Binding-site contacts:
Ligand atom C6 contacts residue TYR27 of chain 2.B at 3.8 Å (hydrophobic).
Ligand atom C2 contacts residue ARG347 of chain 1.B at 4.5 Å.
Ligand atom C1' contacts residue TYR27 of chain 2.B at 3.5 Å (hydrophobic).
Ligand atom C1 contacts residue TYR27 of chain 2.B at 4.1 Å (hydrophobic).
Ligand atom C1' contacts residue ARG347 of chain 1.B at 2.9 Å.
Ligand atom O4 contacts residue TYR177 of chain 2.B at 3.4 Å.
Ligand atom C5 contacts residue CYS25 of chain 2.B at 4.3 Å (hydrophobic).
Ligand atom C6 contacts residue FMN1 of chain 2.G at 3.7 Å.
Ligand atom C1 contacts residue ARG347 of chain 1.B at 4.2 Å.
Ligand atom O4 contacts residue FMN1 of chain 2.G at 3.0 Å.
Ligand atom C4 contacts residue TYR177 of chain 2.B at 3.7 Å (hydrophobic).
Ligand atom C6 contacts residue CYS25 of chain 2.B at 4.1 Å (hydrophobic).
Ligand atom O1' contacts residue FMN1 of chain 2.G at 3.3 Å.
Ligand atom O1' contacts residue TYR27 of chain 2.B at 2.8 Å (h-bond).
Ligand atom C3 contacts residue TYR177 of chain 2.B at 4.4 Å (hydrophobic).
Ligand atom C4 contacts residue FMN1 of chain 2.G at 3.3 Å.
Ligand atom C6 contacts residue TYR177 of chain 2.B at 3.6 Å (hydrophobic).
Ligand atom C5 contacts residue ILE67 of chain 2.B at 3.5 Å (hydrophobic).
Ligand atom O1' contacts residue CYS25 of chain 2.B at 4.2 Å.
Ligand atom C5 contacts residue FMN1 of chain 2.G at 3.6 Å.
Ligand atom C6 contacts residue ILE67 of chain 2.B at 3.5 Å (hydrophobic).
Ligand atom C3 contacts residue HIS175 of chain 2.B at 3.7 Å.
Ligand atom O4 contacts residue HIS172 of chain 2.B at 2.8 Å (h-bond).
Ligand atom C5 contacts residue TYR177 of chain 2.B at 3.3 Å (hydrophobic).
Ligand atom C1' contacts residue FMN1 of chain 2.G at 3.8 Å.
Ligand atom C4 contacts residue HIS172 of chain 2.B at 4.0 Å.
Ligand atom C1 contacts residue TYR177 of chain 2.B at 4.2 Å (hydrophobic).
Ligand atom O1' contacts residue ARG347 of chain 1.B at 3.2 Å (salt-bridge).
Ligand atom C1 contacts residue FMN1 of chain 2.G at 3.6 Å.
Ligand atom C4 contacts residue HIS175 of chain 2.B at 3.7 Å.
Ligand atom C2 contacts residue FMN1 of chain 2.G at 3.4 Å.
Ligand atom O4 contacts residue HIS175 of chain 2.B at 2.9 Å (h-bond).
Ligand atom C3 contacts residue FMN1 of chain 2.G at 3.1 Å.

Sequence of chain 2.B:
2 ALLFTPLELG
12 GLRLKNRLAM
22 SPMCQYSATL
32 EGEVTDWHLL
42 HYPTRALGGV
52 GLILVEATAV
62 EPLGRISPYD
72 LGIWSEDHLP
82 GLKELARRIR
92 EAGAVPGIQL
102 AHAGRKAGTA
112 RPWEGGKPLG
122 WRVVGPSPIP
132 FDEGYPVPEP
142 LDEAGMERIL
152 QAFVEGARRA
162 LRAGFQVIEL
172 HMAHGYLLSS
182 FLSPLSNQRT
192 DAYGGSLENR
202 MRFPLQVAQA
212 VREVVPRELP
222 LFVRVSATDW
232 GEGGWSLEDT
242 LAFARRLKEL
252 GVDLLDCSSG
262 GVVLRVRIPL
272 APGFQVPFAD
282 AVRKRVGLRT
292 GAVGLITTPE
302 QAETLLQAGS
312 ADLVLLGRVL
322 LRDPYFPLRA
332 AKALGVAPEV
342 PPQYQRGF

Sequence of chain 1.B:
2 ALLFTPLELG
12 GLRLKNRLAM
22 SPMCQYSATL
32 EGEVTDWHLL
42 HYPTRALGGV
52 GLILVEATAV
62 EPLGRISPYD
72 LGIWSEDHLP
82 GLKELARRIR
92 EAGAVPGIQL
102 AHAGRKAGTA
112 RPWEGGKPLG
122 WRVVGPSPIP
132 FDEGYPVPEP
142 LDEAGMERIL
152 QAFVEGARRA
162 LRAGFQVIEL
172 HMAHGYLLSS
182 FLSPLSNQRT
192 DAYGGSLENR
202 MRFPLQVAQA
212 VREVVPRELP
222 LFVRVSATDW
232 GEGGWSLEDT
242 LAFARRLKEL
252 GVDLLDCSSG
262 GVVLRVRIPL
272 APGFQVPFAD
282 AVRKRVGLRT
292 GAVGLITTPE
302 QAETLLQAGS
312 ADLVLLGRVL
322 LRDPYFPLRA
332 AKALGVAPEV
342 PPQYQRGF

This small molecule binds to this protein.
Small molecule (SMILES): O=Cc1ccc(O)cc1